Binding-site contacts:
Ligand atom C1 contacts residue ASP794 of chain 1.A at 4.3 Å.
Ligand atom C7 contacts residue ASN707 of chain 1.F at 3.3 Å.
Ligand atom C1 contacts residue ASN707 of chain 1.F at 1.5 Å.
Ligand atom C4 contacts residue ASN707 of chain 1.F at 4.3 Å.
Ligand atom O7 contacts residue ILE1128 of chain 1.F at 4.4 Å.
Ligand atom C2 contacts residue ASN707 of chain 1.F at 2.5 Å.
Ligand atom O5 contacts residue ASP794 of chain 1.A at 3.8 Å.
Ligand atom C8 contacts residue ASN707 of chain 1.F at 4.4 Å.
Ligand atom C8 contacts residue ILE1128 of chain 1.F at 4.1 Å (hydrophobic).
Ligand atom O7 contacts residue ASN707 of chain 1.F at 3.3 Å (h-bond).
Ligand atom N2 contacts residue ASN707 of chain 1.F at 2.9 Å (h-bond).
Ligand atom C3 contacts residue ASN707 of chain 1.F at 3.8 Å.
Ligand atom C5 contacts residue ASN707 of chain 1.F at 3.7 Å.
Ligand atom C8 contacts residue GLY1129 of chain 1.F at 3.8 Å.
Ligand atom O5 contacts residue ASN707 of chain 1.F at 2.4 Å (h-bond).

A small-molecule ligand and the protein it binds are described below.
Small molecule (SMILES): CC(=O)N[C@@H]1[C@@H](O)[C@H](O)[C@@H](CO)O[C@H]1O

Sequence of chain 1.F:
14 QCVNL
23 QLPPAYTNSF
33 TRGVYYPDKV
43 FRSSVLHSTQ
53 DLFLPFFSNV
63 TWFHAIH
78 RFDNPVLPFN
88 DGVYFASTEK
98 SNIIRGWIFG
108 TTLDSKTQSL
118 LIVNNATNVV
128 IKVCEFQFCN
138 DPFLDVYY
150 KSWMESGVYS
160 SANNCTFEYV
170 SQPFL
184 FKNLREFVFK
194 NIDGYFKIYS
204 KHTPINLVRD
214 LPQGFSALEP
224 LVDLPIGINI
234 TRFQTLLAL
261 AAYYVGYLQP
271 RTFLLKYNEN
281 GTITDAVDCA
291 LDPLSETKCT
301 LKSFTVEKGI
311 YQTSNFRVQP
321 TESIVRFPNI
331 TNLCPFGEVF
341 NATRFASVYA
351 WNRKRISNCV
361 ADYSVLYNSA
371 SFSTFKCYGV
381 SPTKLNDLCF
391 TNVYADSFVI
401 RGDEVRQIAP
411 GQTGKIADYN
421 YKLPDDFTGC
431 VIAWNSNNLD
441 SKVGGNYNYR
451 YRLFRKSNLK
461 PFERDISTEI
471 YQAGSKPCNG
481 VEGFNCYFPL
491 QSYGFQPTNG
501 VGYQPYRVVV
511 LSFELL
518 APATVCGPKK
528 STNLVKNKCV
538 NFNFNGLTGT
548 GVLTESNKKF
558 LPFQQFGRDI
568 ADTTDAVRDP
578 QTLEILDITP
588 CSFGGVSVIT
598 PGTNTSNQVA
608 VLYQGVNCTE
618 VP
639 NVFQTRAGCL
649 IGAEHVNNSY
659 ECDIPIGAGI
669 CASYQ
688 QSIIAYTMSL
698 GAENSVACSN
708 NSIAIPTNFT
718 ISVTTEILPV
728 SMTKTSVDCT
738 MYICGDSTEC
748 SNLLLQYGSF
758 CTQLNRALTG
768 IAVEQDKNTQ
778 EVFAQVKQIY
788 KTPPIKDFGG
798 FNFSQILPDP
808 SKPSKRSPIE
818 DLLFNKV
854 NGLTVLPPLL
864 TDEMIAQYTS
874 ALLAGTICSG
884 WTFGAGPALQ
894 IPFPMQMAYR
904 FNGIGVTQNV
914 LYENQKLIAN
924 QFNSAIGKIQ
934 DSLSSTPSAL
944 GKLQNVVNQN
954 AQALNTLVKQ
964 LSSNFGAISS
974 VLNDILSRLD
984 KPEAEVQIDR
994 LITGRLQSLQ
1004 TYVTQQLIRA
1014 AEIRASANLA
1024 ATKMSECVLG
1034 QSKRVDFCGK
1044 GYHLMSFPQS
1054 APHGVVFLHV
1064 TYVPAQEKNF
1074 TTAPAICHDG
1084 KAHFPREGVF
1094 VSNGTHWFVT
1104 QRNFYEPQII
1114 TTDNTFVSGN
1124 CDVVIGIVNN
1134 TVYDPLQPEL

Sequence of chain 1.A:
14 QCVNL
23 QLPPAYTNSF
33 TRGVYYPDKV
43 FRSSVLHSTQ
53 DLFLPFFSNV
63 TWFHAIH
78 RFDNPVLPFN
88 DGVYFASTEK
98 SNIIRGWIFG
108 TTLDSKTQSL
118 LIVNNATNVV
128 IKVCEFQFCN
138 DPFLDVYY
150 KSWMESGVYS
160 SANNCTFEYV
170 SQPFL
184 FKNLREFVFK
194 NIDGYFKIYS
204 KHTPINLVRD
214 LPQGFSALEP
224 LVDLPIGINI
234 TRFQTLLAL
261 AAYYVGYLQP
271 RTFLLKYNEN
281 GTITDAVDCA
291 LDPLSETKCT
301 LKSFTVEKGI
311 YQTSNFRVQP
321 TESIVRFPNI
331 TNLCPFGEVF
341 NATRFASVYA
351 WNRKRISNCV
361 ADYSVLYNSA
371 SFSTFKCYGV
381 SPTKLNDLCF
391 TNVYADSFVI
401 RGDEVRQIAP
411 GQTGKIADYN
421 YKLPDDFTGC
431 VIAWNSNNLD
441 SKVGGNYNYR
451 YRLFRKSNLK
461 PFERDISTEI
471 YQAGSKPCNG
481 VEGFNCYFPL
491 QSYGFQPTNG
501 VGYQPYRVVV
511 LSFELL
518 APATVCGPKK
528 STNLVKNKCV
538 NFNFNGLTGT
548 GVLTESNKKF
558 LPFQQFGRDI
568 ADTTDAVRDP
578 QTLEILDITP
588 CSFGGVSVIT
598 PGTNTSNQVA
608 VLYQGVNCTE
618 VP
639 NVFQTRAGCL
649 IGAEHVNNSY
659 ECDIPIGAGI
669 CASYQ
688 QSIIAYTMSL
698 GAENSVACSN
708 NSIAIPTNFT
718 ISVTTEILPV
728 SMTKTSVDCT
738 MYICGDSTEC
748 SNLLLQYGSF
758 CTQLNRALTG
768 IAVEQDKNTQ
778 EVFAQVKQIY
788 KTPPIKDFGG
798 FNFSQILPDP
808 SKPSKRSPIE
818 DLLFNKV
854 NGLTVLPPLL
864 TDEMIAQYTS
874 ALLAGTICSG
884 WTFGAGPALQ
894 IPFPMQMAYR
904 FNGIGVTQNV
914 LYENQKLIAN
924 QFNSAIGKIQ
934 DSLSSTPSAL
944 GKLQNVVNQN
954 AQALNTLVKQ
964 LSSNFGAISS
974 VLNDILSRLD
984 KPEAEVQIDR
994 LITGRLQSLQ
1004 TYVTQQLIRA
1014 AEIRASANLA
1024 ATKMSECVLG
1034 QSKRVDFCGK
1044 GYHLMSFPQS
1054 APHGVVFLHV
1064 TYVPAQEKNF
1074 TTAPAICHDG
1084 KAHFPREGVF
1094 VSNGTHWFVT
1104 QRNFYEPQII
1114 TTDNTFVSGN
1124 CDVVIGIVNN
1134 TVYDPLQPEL